Sequence of chain 1.E:
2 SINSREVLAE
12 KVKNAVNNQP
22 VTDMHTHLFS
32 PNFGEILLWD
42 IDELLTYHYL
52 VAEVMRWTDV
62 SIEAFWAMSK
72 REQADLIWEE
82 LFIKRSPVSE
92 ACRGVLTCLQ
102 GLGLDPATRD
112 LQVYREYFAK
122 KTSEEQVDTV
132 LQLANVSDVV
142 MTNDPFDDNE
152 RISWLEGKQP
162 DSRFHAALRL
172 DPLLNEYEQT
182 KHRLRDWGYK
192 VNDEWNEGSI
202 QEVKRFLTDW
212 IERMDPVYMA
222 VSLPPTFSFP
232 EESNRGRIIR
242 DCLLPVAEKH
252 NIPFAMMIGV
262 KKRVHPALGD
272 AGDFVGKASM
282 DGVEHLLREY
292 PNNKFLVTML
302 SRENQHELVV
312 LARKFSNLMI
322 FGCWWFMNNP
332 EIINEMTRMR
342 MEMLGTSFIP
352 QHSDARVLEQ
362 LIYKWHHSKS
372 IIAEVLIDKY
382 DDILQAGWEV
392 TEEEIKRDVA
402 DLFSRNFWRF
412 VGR

Binding-site contacts:
Ligand atom O1B contacts residue HIS28 of chain 1.E at 3.1 Å (h-bond).
Ligand atom O2 contacts residue ZN1 of chain 1.EA at 2.1 Å.
Ligand atom O2 contacts residue HIS26 of chain 1.E at 3.9 Å.
Ligand atom C2 contacts residue ZN1 of chain 1.EA at 3.1 Å.
Ligand atom C2 contacts residue TRP326 of chain 1.E at 3.8 Å (hydrophobic).
Ligand atom O4 contacts residue ARG357 of chain 1.E at 3.1 Å (salt-bridge).
Ligand atom C4 contacts residue TRP326 of chain 1.E at 3.6 Å (hydrophobic).
Ligand atom C5 contacts residue HIS49 of chain 1.E at 3.7 Å.
Ligand atom O1B contacts residue ARG170 of chain 1.E at 3.0 Å (salt-bridge).
Ligand atom O5A contacts residue TYR50 of chain 1.E at 3.6 Å.
Ligand atom C3 contacts residue HIS28 of chain 1.E at 3.9 Å.
Ligand atom O3 contacts residue HIS28 of chain 1.E at 2.7 Å (h-bond).
Ligand atom O2 contacts residue TRP325 of chain 1.E at 3.0 Å (h-bond).
Ligand atom O3 contacts residue ZN1 of chain 1.EA at 3.4 Å.
Ligand atom C4 contacts residue ARG357 of chain 1.E at 3.8 Å.
Ligand atom C2 contacts residue TRP325 of chain 1.E at 3.6 Å (hydrophobic).
Ligand atom O3 contacts residue ARG357 of chain 1.E at 3.0 Å (salt-bridge).
Ligand atom O5B contacts residue TYR50 of chain 1.E at 3.3 Å (h-bond).
Ligand atom O1B contacts residue HIS26 of chain 1.E at 3.5 Å (h-bond).
Ligand atom C5 contacts residue TYR50 of chain 1.E at 3.9 Å (hydrophobic).
Ligand atom C1 contacts residue ZN1 of chain 1.EA at 3.1 Å.
Ligand atom C5 contacts residue ARG357 of chain 1.E at 3.7 Å.
Ligand atom O5A contacts residue HIS49 of chain 1.E at 2.9 Å (h-bond).
Ligand atom O1A contacts residue TRP325 of chain 1.E at 3.9 Å.
Ligand atom C4 contacts residue HIS49 of chain 1.E at 3.9 Å.
Ligand atom C1 contacts residue TRP325 of chain 1.E at 3.9 Å (hydrophobic).
Ligand atom O1B contacts residue ZN1 of chain 1.EA at 2.3 Å.
Ligand atom C3 contacts residue ARG357 of chain 1.E at 3.7 Å.
Ligand atom O1B contacts residue MET258 of chain 1.E at 3.4 Å.
Ligand atom O2 contacts residue HIS28 of chain 1.E at 3.5 Å (h-bond).
Ligand atom O2 contacts residue ASP355 of chain 1.E at 3.0 Å (salt-bridge).
Ligand atom C1 contacts residue HIS28 of chain 1.E at 3.9 Å.
Ligand atom O1A contacts residue ARG170 of chain 1.E at 2.7 Å (salt-bridge).
Ligand atom O5B contacts residue ASP355 of chain 1.E at 3.3 Å (salt-bridge).
Ligand atom O4 contacts residue TRP326 of chain 1.E at 3.5 Å.
Ligand atom O1A contacts residue SER223 of chain 1.E at 3.9 Å.
Ligand atom C3 contacts residue ZN1 of chain 1.EA at 3.8 Å.
Ligand atom O5A contacts residue ARG357 of chain 1.E at 2.8 Å (salt-bridge).
Ligand atom C1 contacts residue ARG170 of chain 1.E at 3.3 Å.
Ligand atom O4 contacts residue HIS49 of chain 1.E at 3.0 Å (h-bond).

A protein and the small-molecule ligand that binds it are described below.
Small molecule (SMILES): O=C(O)[C@@H](O)C(O)[C@H](O)C(=O)O